A small-molecule ligand and the protein it binds are described below.
Small molecule (SMILES): N#Cc1c(/C=C/c2ccccc2)[nH]c2nc(N)[nH]c(=O)c12

Sequence of chain 1.C:
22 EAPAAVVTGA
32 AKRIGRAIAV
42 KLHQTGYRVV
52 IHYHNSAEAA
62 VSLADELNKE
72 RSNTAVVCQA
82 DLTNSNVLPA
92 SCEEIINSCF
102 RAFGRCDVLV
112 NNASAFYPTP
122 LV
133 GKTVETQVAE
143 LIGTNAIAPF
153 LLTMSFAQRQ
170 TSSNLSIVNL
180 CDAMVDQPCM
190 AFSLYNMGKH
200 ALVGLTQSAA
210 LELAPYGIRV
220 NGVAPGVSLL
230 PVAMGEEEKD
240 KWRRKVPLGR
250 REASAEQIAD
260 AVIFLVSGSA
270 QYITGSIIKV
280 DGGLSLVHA

Binding-site contacts:
Ligand atom CAS contacts residue NAP1 of chain 1.H at 3.3 Å.
Ligand atom NAL contacts residue PHE117 of chain 1.B at 3.6 Å.
Ligand atom CAP contacts residue CYS188 of chain 1.B at 3.7 Å (hydrophobic).
Ligand atom CAF contacts residue NAP1 of chain 1.H at 3.5 Å.
Ligand atom CAG contacts residue MET183 of chain 1.B at 3.4 Å (hydrophobic).
Ligand atom CAI contacts residue MET183 of chain 1.B at 3.2 Å (hydrophobic).
Ligand atom NAB contacts residue NAP1 of chain 1.H at 3.1 Å (h-bond).
Ligand atom CAI contacts residue GLN186 of chain 1.B at 3.7 Å.
Ligand atom CAG contacts residue CYS188 of chain 1.B at 3.7 Å (hydrophobic).
Ligand atom CAO contacts residue PHE117 of chain 1.B at 3.5 Å (hydrophobic).
Ligand atom CAR contacts residue NAP1 of chain 1.H at 3.5 Å.
Ligand atom CAQ contacts residue NAP1 of chain 1.H at 3.3 Å.
Ligand atom CAQ contacts residue PHE117 of chain 1.B at 3.7 Å (hydrophobic).
Ligand atom CAD contacts residue NAP1 of chain 1.H at 3.6 Å.
Ligand atom NAM contacts residue NAP1 of chain 1.H at 2.7 Å (h-bond).
Ligand atom NAB contacts residue PHE117 of chain 1.B at 3.6 Å.
Ligand atom NAN contacts residue TYR194 of chain 1.B at 2.7 Å (h-bond).
Ligand atom CAT contacts residue NAP1 of chain 1.H at 3.7 Å.
Ligand atom CAU contacts residue PHE117 of chain 1.B at 3.7 Å (hydrophobic).
Ligand atom CAE contacts residue ASP181 of chain 1.B at 3.3 Å.
Ligand atom NAA contacts residue PRO230 of chain 1.B at 3.3 Å.
Ligand atom CAO contacts residue NAP1 of chain 1.H at 3.3 Å.
Ligand atom CAI contacts residue CYS188 of chain 1.B at 3.3 Å (hydrophobic).
Ligand atom NAL contacts residue NAP1 of chain 1.H at 2.8 Å (h-bond).
Ligand atom CAK contacts residue CYS188 of chain 1.B at 3.3 Å (hydrophobic).
Ligand atom CAT contacts residue TYR194 of chain 1.B at 3.5 Å (hydrophobic).
Ligand atom CAR contacts residue PHE117 of chain 1.B at 3.7 Å (hydrophobic).
Ligand atom CAH contacts residue TRP241 of chain 1.B at 3.6 Å (hydrophobic).
Ligand atom CAK contacts residue ASP181 of chain 1.B at 3.7 Å.
Ligand atom CAK contacts residue MET183 of chain 1.B at 3.7 Å (hydrophobic).
Ligand atom NAL contacts residue TYR194 of chain 1.B at 3.4 Å (h-bond).
Ligand atom CAT contacts residue PHE117 of chain 1.B at 3.6 Å (hydrophobic).
Ligand atom NAN contacts residue NAP1 of chain 1.H at 3.5 Å.
Ligand atom CAH contacts residue MET183 of chain 1.B at 3.7 Å (hydrophobic).
Ligand atom CAU contacts residue NAP1 of chain 1.H at 3.7 Å.
Ligand atom OAC contacts residue NAP1 of chain 1.H at 3.2 Å (h-bond).
Ligand atom NAN contacts residue PHE117 of chain 1.B at 3.6 Å.
Ligand atom CAS contacts residue PHE117 of chain 1.B at 3.7 Å (hydrophobic).
Ligand atom OAC contacts residue ARG34 of chain 1.B at 3.2 Å (salt-bridge).
Ligand atom NAB contacts residue SER115 of chain 1.B at 2.8 Å (h-bond).

Sequence of chain 1.B:
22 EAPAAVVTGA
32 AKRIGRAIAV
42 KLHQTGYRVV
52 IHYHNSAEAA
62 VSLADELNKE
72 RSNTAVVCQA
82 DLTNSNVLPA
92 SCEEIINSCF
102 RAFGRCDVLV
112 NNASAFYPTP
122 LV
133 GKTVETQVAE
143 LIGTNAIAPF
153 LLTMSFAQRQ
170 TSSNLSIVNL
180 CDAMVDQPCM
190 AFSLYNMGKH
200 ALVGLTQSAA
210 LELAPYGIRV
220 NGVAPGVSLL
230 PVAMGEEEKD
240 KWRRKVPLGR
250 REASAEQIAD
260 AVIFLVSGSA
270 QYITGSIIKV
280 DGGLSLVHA